Sequence of chain 1.A:
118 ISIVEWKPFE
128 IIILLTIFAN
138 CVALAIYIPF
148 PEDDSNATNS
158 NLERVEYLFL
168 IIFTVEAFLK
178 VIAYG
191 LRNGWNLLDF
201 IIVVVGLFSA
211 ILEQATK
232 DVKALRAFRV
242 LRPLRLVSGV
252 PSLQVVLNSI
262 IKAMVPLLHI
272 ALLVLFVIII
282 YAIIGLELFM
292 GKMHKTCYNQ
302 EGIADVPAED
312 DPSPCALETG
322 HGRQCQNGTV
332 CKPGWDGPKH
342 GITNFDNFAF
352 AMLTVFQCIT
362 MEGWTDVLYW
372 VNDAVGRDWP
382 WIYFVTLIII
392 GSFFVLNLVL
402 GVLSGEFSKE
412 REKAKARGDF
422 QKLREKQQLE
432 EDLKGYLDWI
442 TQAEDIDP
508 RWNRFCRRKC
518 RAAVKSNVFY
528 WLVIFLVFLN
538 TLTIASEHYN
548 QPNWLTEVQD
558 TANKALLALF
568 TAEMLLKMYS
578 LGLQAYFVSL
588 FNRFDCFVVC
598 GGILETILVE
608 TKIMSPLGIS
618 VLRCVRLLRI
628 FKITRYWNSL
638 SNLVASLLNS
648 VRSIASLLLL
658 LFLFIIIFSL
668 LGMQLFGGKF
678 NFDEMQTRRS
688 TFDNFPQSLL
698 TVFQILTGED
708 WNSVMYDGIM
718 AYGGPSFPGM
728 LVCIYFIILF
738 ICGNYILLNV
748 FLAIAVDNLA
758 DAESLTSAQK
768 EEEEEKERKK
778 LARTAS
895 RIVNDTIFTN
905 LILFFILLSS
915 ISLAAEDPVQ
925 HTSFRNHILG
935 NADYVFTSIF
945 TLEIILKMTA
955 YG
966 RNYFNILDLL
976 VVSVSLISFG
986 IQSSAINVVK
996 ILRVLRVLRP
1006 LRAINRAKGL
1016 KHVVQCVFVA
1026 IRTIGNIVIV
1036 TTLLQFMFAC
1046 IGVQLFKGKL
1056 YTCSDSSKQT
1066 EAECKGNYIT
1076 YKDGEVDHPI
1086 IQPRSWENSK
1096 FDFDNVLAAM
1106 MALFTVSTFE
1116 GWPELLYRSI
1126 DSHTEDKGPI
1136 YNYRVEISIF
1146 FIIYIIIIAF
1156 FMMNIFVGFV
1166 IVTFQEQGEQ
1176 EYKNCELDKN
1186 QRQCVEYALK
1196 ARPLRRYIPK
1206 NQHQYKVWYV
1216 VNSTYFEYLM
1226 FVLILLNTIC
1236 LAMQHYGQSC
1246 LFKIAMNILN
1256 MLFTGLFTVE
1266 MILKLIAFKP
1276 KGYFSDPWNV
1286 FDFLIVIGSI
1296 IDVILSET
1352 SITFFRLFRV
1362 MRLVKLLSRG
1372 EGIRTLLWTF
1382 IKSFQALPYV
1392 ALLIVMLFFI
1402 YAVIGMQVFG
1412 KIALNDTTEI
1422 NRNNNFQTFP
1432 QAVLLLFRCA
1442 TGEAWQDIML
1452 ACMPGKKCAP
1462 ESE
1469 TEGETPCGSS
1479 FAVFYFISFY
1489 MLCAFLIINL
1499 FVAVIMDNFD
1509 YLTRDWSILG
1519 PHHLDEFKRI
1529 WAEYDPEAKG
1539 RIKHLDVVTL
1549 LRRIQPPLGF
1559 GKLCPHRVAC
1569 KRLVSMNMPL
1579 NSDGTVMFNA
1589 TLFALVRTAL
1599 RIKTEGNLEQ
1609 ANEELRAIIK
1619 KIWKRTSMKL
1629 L

A protein and the small-molecule ligand that binds it are described below.
Small molecule (SMILES): CC(=O)N[C@@H]1[C@@H](O)[C@H](O)[C@@H](CO)O[C@H]1O

Binding-site contacts:
Ligand atom O6 contacts residue ASN1416 of chain 1.A at 3.8 Å.
Ligand atom C1 contacts residue THR1418 of chain 1.A at 4.5 Å.
Ligand atom O5 contacts residue LYS1458 of chain 1.A at 4.5 Å.
Ligand atom O5 contacts residue ASN1416 of chain 1.A at 2.5 Å (h-bond).
Ligand atom C2 contacts residue ASN1416 of chain 1.A at 2.4 Å.
Ligand atom C5 contacts residue LYS1458 of chain 1.A at 4.0 Å.
Ligand atom C6 contacts residue ASN1416 of chain 1.A at 3.1 Å.
Ligand atom C3 contacts residue ASN1416 of chain 1.A at 3.0 Å.
Ligand atom C5 contacts residue ASN1416 of chain 1.A at 3.1 Å.
Ligand atom N2 contacts residue ASN1416 of chain 1.A at 3.7 Å.
Ligand atom C1 contacts residue ASN1416 of chain 1.A at 1.4 Å.
Ligand atom C1 contacts residue THR1419 of chain 1.A at 4.3 Å.
Ligand atom C4 contacts residue ASN1416 of chain 1.A at 3.6 Å.
Ligand atom O3 contacts residue ASN1416 of chain 1.A at 2.7 Å (h-bond).